This protein binds this small molecule.
Small molecule (SMILES): NCCCC(=O)O

Binding-site contacts:
Ligand atom O contacts residue LEU99 of chain 1.A at 3.5 Å (h-bond).
Ligand atom O contacts residue GLN98 of chain 1.A at 3.6 Å.
Ligand atom C contacts residue GLN98 of chain 1.A at 3.8 Å.
Ligand atom CG contacts residue LLP313 of chain 1.A at 4.5 Å.
Ligand atom N contacts residue ASN120 of chain 1.B at 3.8 Å.
Ligand atom CD contacts residue LLP313 of chain 1.A at 3.9 Å.
Ligand atom O contacts residue ASN97 of chain 1.A at 4.0 Å.
Ligand atom N contacts residue LEU99 of chain 1.A at 3.8 Å.
Ligand atom OXT contacts residue GLN98 of chain 1.A at 4.4 Å.
Ligand atom CD contacts residue PHE122 of chain 1.B at 4.4 Å (hydrophobic).
Ligand atom C contacts residue ARG475 of chain 1.A at 3.3 Å.
Ligand atom OXT contacts residue TYR342 of chain 1.B at 3.1 Å.
Ligand atom CB contacts residue PHE122 of chain 1.B at 4.2 Å (hydrophobic).
Ligand atom C contacts residue TYR342 of chain 1.B at 4.2 Å (hydrophobic).
Ligand atom OXT contacts residue ARG475 of chain 1.A at 3.4 Å (salt-bridge).
Ligand atom CB contacts residue LEU99 of chain 1.A at 3.4 Å (hydrophobic).
Ligand atom OXT contacts residue THR256 of chain 1.A at 3.7 Å.
Ligand atom N contacts residue SER100 of chain 1.A at 3.2 Å (h-bond).
Ligand atom CD contacts residue SER100 of chain 1.A at 4.3 Å.
Ligand atom O contacts residue ARG475 of chain 1.A at 2.8 Å (salt-bridge).
Ligand atom CB contacts residue GLN98 of chain 1.A at 3.2 Å.
Ligand atom CD contacts residue LEU99 of chain 1.A at 3.8 Å (hydrophobic).
Ligand atom CG contacts residue THR256 of chain 1.A at 4.1 Å.
Ligand atom OXT contacts residue LEU343 of chain 1.B at 3.9 Å.
Ligand atom CG contacts residue ARG475 of chain 1.A at 4.4 Å.
Ligand atom CG contacts residue LEU99 of chain 1.A at 3.9 Å (hydrophobic).
Ligand atom C contacts residue LEU99 of chain 1.A at 4.1 Å (hydrophobic).
Ligand atom C contacts residue THR256 of chain 1.A at 4.0 Å.
Ligand atom CG contacts residue GLN98 of chain 1.A at 4.1 Å.
Ligand atom CD contacts residue GLN98 of chain 1.A at 4.4 Å.
Ligand atom N contacts residue GLN98 of chain 1.A at 3.9 Å.

Sequence of chain 1.A:
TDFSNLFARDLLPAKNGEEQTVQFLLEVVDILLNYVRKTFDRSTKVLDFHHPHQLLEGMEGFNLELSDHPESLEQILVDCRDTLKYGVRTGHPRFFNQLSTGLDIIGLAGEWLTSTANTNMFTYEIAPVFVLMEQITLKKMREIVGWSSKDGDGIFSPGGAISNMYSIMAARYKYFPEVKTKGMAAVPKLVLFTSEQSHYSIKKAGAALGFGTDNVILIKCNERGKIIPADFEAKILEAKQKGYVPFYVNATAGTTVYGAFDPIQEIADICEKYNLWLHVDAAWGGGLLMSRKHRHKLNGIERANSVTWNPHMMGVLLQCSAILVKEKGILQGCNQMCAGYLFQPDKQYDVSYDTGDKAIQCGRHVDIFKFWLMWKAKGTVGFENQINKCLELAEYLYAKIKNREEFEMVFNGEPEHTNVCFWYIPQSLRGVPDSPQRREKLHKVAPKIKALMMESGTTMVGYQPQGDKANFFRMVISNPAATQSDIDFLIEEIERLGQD

Sequence of chain 1.B:
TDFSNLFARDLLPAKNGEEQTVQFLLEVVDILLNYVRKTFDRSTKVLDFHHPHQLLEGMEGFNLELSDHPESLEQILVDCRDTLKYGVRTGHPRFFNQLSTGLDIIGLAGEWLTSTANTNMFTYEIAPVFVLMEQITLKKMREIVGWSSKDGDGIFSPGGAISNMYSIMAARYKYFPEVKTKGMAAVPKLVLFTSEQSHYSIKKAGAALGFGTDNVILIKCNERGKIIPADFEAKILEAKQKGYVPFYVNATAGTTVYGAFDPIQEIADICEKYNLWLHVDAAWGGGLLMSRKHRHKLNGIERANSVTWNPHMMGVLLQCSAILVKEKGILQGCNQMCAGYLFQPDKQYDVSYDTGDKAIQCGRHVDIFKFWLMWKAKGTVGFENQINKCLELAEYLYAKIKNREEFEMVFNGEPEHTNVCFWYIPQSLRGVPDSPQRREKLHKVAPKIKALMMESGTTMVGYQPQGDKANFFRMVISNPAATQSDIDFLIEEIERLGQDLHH